This small molecule binds to this protein.
Small molecule (SMILES): CC(=O)N[C@@H]1[C@@H](O)[C@H](O)[C@@H](CO)O[C@H]1O

Sequence of chain 1.B:
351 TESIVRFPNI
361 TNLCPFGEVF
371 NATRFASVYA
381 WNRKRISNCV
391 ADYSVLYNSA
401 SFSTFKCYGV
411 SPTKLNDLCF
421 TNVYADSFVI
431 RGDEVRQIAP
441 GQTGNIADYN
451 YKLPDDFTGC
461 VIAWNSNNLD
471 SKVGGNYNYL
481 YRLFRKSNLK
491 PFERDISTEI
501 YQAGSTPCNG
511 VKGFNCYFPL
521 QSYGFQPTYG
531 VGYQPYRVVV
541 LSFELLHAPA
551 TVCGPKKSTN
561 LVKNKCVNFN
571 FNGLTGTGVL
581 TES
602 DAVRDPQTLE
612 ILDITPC

Binding-site contacts:
Ligand atom O5 contacts residue ASN359 of chain 1.B at 2.4 Å (h-bond).
Ligand atom O6 contacts residue GLN608 of chain 1.B at 3.8 Å.
Ligand atom N2 contacts residue ASN359 of chain 1.B at 2.9 Å (h-bond).
Ligand atom C7 contacts residue ASN359 of chain 1.B at 3.6 Å.
Ligand atom C6 contacts residue GLN608 of chain 1.B at 3.2 Å.
Ligand atom C3 contacts residue ASN359 of chain 1.B at 3.8 Å.
Ligand atom C4 contacts residue ASN359 of chain 1.B at 4.2 Å.
Ligand atom C2 contacts residue ASN359 of chain 1.B at 2.4 Å.
Ligand atom C5 contacts residue ASN359 of chain 1.B at 3.7 Å.
Ligand atom C8 contacts residue ASN359 of chain 1.B at 3.9 Å.
Ligand atom O7 contacts residue ASN359 of chain 1.B at 4.4 Å.
Ligand atom C1 contacts residue ASN359 of chain 1.B at 1.4 Å.